Binding-site contacts:
Ligand atom N9 contacts residue THR85 of chain 2.B at 3.7 Å.
Ligand atom C59 contacts residue SER84 of chain 2.B at 3.6 Å.
Ligand atom C40 contacts residue ASP38 of chain 2.B at 3.7 Å.
Ligand atom C55 contacts residue ASP226 of chain 2.B at 3.6 Å.
Ligand atom C58 contacts residue ASP38 of chain 2.B at 3.1 Å.
Ligand atom C23 contacts residue SER230 of chain 2.B at 3.9 Å.
Ligand atom C6 contacts residue THR85 of chain 2.B at 4.0 Å.
Ligand atom N57 contacts residue ASP38 of chain 2.B at 2.8 Å (salt-bridge).
Ligand atom F51 contacts residue VAL36 of chain 2.B at 3.4 Å.
Ligand atom C16 contacts residue PRO118 of chain 2.B at 3.7 Å (hydrophobic).
Ligand atom C52 contacts residue THR85 of chain 2.B at 3.8 Å.
Ligand atom C4 contacts residue THR85 of chain 2.B at 3.6 Å.
Ligand atom C15 contacts residue GLN19 of chain 2.B at 4.0 Å.
Ligand atom C10 contacts residue THR85 of chain 2.B at 3.3 Å.
Ligand atom C41 contacts residue ASP38 of chain 2.B at 3.5 Å.
Ligand atom F51 contacts residue ASP38 of chain 2.B at 3.2 Å.
Ligand atom C56 contacts residue ASP38 of chain 2.B at 3.2 Å.
Ligand atom C14 contacts residue GLN19 of chain 2.B at 3.9 Å.
Ligand atom O54 contacts residue THR85 of chain 2.B at 3.2 Å (h-bond).
Ligand atom C47 contacts residue PHE119 of chain 2.B at 3.8 Å (hydrophobic).
Ligand atom C39 contacts residue GLY228 of chain 2.B at 3.7 Å.
Ligand atom N57 contacts residue ASP226 of chain 2.B at 3.2 Å (salt-bridge).
Ligand atom C17 contacts residue PRO118 of chain 2.B at 3.8 Å (hydrophobic).
Ligand atom C30 contacts residue THR85 of chain 2.B at 3.9 Å.
Ligand atom C11 contacts residue THR85 of chain 2.B at 3.4 Å.
Ligand atom C56 contacts residue ASP226 of chain 2.B at 3.2 Å.
Ligand atom O54 contacts residue SER84 of chain 2.B at 3.7 Å.
Ligand atom C58 contacts residue TYR83 of chain 2.B at 4.0 Å (hydrophobic).
Ligand atom C31 contacts residue THR85 of chain 2.B at 3.6 Å.
Ligand atom C42 contacts residue TYR83 of chain 2.B at 3.7 Å (hydrophobic).
Ligand atom C5 contacts residue THR85 of chain 2.B at 3.7 Å.
Ligand atom C41 contacts residue VAL127 of chain 2.B at 3.4 Å (hydrophobic).
Ligand atom O54 contacts residue TYR83 of chain 2.B at 3.3 Å.
Ligand atom C56 contacts residue ALA229 of chain 2.B at 3.8 Å (hydrophobic).
Ligand atom C3 contacts residue THR85 of chain 2.B at 3.8 Å.
Ligand atom C42 contacts residue VAL127 of chain 2.B at 3.6 Å (hydrophobic).
Ligand atom C56 contacts residue GLY228 of chain 2.B at 3.5 Å.
Ligand atom C47 contacts residue TYR83 of chain 2.B at 3.7 Å (hydrophobic).
Ligand atom F51 contacts residue GLY228 of chain 2.B at 3.3 Å.
Ligand atom O37 contacts residue THR85 of chain 2.B at 3.7 Å.

Sequence of chain 2.B:
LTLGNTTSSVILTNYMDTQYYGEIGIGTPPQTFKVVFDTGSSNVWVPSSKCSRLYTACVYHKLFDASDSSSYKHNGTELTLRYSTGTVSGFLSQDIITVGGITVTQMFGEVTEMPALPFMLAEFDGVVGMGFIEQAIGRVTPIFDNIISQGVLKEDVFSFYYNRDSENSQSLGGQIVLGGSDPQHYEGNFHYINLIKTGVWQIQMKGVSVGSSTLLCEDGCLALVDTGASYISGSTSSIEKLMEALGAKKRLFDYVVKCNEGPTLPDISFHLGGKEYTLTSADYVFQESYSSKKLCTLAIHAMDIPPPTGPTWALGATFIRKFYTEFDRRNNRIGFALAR

The protein below binds the small molecule below.
Small molecule (SMILES): Cc1ccc(F)cc1Oc1c(C(=O)N2CCNCC2)c2ccnc(Cc3ccccc3)c2n1-c1ccccc1